A protein and the small-molecule ligand that binds it are described below.
Small molecule (SMILES): O=C[C@H](O)[C@@H](O)[C@H](O)CO

Sequence of chain 1.B:
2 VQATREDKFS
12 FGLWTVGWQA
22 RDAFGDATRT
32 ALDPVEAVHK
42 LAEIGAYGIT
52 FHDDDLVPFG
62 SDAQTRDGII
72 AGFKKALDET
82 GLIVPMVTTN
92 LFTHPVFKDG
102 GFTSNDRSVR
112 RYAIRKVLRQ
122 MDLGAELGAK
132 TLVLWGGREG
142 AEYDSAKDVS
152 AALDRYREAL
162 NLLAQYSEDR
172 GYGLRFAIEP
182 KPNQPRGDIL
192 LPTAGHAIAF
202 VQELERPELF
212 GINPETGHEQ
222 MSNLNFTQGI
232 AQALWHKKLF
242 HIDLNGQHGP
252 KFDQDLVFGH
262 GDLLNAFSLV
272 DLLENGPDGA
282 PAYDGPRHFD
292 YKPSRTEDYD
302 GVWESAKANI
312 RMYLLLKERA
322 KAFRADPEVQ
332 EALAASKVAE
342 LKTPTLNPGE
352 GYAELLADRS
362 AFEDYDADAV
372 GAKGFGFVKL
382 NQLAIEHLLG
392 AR

Sequence of chain 1.A:
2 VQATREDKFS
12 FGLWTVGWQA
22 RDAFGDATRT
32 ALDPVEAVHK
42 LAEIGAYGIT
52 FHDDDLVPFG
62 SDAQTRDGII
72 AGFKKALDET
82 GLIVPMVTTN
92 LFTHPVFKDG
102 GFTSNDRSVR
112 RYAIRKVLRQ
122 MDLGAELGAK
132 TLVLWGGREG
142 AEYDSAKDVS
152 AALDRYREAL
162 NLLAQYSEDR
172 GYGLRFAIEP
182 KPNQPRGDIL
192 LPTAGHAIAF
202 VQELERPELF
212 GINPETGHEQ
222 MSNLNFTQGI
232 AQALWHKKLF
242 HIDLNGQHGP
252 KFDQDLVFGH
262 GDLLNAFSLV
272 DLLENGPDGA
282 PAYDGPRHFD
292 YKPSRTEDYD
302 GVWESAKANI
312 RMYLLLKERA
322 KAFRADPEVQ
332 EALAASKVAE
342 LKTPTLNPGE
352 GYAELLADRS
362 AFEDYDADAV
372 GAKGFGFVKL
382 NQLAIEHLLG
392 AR

Binding-site contacts:
Ligand atom C4 contacts residue TRP136 of chain 1.A at 3.7 Å (hydrophobic).
Ligand atom C1 contacts residue HIS219 of chain 1.A at 4.2 Å.
Ligand atom C2 contacts residue ASP291 of chain 1.A at 3.6 Å.
Ligand atom O5 contacts residue TRP136 of chain 1.A at 3.6 Å.
Ligand atom O3 contacts residue ASP291 of chain 1.A at 2.6 Å (salt-bridge).
Ligand atom C3 contacts residue MG1 of chain 1.F at 3.6 Å.
Ligand atom C1 contacts residue LYS182 of chain 1.A at 4.1 Å.
Ligand atom O1 contacts residue LYS182 of chain 1.A at 2.9 Å (salt-bridge).
Ligand atom C1 contacts residue PHE25 of chain 1.B at 3.6 Å (hydrophobic).
Ligand atom O4 contacts residue MG1 of chain 1.F at 2.2 Å.
Ligand atom O1 contacts residue ASP254 of chain 1.A at 4.0 Å.
Ligand atom C2 contacts residue HIS219 of chain 1.A at 4.0 Å.
Ligand atom O4 contacts residue GLU180 of chain 1.A at 2.4 Å (salt-bridge).
Ligand atom C2 contacts residue GLU180 of chain 1.A at 3.6 Å.
Ligand atom C4 contacts residue GLU180 of chain 1.A at 3.3 Å.
Ligand atom O3 contacts residue TRP15 of chain 1.A at 3.5 Å (h-bond).
Ligand atom O4 contacts residue ASP244 of chain 1.A at 3.2 Å (salt-bridge).
Ligand atom O3 contacts residue MG1 of chain 1.F at 3.6 Å.
Ligand atom O1 contacts residue TRP136 of chain 1.A at 3.7 Å.
Ligand atom O1 contacts residue PHE25 of chain 1.B at 3.7 Å.
Ligand atom O2 contacts residue GLU180 of chain 1.A at 2.9 Å (salt-bridge).
Ligand atom C5 contacts residue HIS53 of chain 1.A at 3.1 Å.
Ligand atom C4 contacts residue MG1 of chain 1.F at 3.4 Å.
Ligand atom C5 contacts residue GLU180 of chain 1.A at 4.2 Å.
Ligand atom O2 contacts residue ASP291 of chain 1.A at 2.7 Å (salt-bridge).
Ligand atom C3 contacts residue ASP291 of chain 1.A at 3.5 Å.
Ligand atom C2 contacts residue MG1 of chain 1.F at 3.3 Å.
Ligand atom C2 contacts residue TRP136 of chain 1.A at 3.8 Å (hydrophobic).
Ligand atom O5 contacts residue PHE93 of chain 1.A at 3.8 Å.
Ligand atom O1 contacts residue HIS219 of chain 1.A at 3.1 Å (h-bond).
Ligand atom O5 contacts residue THR89 of chain 1.A at 4.1 Å.
Ligand atom O2 contacts residue MG1 of chain 1.F at 2.2 Å.
Ligand atom O2 contacts residue GLU216 of chain 1.A at 2.8 Å (salt-bridge).
Ligand atom O4 contacts residue ASP291 of chain 1.A at 3.0 Å (salt-bridge).
Ligand atom C4 contacts residue ASP291 of chain 1.A at 3.7 Å.
Ligand atom C3 contacts residue TRP136 of chain 1.A at 3.8 Å (hydrophobic).
Ligand atom O2 contacts residue HIS219 of chain 1.A at 3.4 Å (h-bond).
Ligand atom C1 contacts residue TRP136 of chain 1.A at 3.9 Å (hydrophobic).
Ligand atom O5 contacts residue HIS53 of chain 1.A at 2.6 Å (h-bond).
Ligand atom C5 contacts residue TRP136 of chain 1.A at 4.1 Å (hydrophobic).